Sequence of chain 1.B:
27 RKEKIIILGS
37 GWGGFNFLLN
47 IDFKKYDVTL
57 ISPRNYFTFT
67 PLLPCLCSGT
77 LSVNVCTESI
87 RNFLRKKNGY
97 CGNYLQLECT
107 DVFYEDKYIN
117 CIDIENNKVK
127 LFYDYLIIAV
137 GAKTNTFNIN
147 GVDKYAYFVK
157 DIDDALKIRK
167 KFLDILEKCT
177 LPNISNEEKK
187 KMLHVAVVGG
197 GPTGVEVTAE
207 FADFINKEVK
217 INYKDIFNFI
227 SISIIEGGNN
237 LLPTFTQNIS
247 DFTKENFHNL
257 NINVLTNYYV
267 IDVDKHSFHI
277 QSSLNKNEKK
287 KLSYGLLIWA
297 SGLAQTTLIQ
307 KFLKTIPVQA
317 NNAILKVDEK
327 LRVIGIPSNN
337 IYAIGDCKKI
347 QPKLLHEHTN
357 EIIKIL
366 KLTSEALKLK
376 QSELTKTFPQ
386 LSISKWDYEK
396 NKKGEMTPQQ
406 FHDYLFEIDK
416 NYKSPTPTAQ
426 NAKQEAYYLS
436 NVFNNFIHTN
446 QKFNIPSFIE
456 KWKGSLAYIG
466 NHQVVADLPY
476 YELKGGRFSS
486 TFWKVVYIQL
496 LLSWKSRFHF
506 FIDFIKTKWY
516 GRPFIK

Sequence of chain 1.A:
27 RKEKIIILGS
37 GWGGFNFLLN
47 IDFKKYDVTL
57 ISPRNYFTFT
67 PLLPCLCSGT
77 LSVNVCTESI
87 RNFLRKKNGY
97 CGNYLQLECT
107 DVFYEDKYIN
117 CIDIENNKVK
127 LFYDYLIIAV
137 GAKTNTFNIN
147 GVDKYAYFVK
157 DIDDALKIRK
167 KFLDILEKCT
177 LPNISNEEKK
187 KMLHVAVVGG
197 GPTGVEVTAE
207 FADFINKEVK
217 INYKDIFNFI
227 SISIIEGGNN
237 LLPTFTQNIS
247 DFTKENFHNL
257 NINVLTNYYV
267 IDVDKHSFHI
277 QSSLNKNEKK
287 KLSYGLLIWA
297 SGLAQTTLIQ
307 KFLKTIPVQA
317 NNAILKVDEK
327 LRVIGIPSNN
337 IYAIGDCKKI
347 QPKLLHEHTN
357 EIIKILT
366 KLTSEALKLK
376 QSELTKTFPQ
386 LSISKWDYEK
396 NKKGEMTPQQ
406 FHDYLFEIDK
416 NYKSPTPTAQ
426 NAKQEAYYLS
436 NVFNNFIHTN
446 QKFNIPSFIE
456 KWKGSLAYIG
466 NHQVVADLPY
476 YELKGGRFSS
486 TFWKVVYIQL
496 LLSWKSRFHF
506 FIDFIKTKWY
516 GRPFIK

Binding-site contacts:
Ligand atom C17 contacts residue TYR515 of chain 1.A at 3.6 Å (hydrophobic).
Ligand atom C2 contacts residue PHE506 of chain 1.B at 4.0 Å (hydrophobic).
Ligand atom C12 contacts residue TYR515 of chain 1.A at 4.1 Å (hydrophobic).
Ligand atom C14 contacts residue TRP499 of chain 1.B at 4.5 Å (hydrophobic).
Ligand atom C13 contacts residue TRP499 of chain 1.B at 4.0 Å (hydrophobic).
Ligand atom O15 contacts residue TRP499 of chain 1.B at 3.5 Å.
Ligand atom C10 contacts residue PHE503 of chain 1.B at 3.8 Å (hydrophobic).
Ligand atom C11 contacts residue TYR515 of chain 1.A at 3.5 Å (hydrophobic).
Ligand atom C7 contacts residue ILE493 of chain 1.B at 3.6 Å (hydrophobic).
Ligand atom C3 contacts residue PHE506 of chain 1.B at 3.8 Å (hydrophobic).
Ligand atom C10 contacts residue TRP499 of chain 1.B at 4.3 Å (hydrophobic).
Ligand atom C5 contacts residue PHE506 of chain 1.B at 3.6 Å (hydrophobic).
Ligand atom C17 contacts residue TRP499 of chain 1.B at 3.9 Å (hydrophobic).
Ligand atom C10 contacts residue ARG502 of chain 1.B at 4.3 Å.
Ligand atom O15 contacts residue TYR515 of chain 1.A at 3.9 Å.
Ligand atom C20 contacts residue TRP514 of chain 1.A at 4.3 Å (hydrophobic).
Ligand atom C19 contacts residue TYR515 of chain 1.A at 3.9 Å (hydrophobic).
Ligand atom C10 contacts residue TYR515 of chain 1.A at 4.5 Å (hydrophobic).
Ligand atom C20 contacts residue TYR515 of chain 1.A at 4.5 Å (hydrophobic).
Ligand atom C16 contacts residue TYR515 of chain 1.A at 2.7 Å (hydrophobic).
Ligand atom C16 contacts residue TRP499 of chain 1.B at 3.6 Å (hydrophobic).
Ligand atom O18 contacts residue TRP499 of chain 1.B at 4.3 Å.
Ligand atom C7 contacts residue ARG502 of chain 1.B at 4.0 Å.
Ligand atom C11 contacts residue PHE503 of chain 1.B at 4.3 Å (hydrophobic).
Ligand atom C5 contacts residue PHE503 of chain 1.B at 4.3 Å (hydrophobic).
Ligand atom C12 contacts residue TRP499 of chain 1.B at 3.5 Å (hydrophobic).
Ligand atom C6 contacts residue PHE506 of chain 1.B at 4.4 Å (hydrophobic).
Ligand atom O18 contacts residue TYR515 of chain 1.A at 3.3 Å (h-bond).
Ligand atom C1 contacts residue PHE506 of chain 1.B at 4.1 Å (hydrophobic).
Ligand atom C11 contacts residue TRP499 of chain 1.B at 3.7 Å (hydrophobic).
Ligand atom C3 contacts residue PHE503 of chain 1.B at 4.0 Å (hydrophobic).
Ligand atom C3 contacts residue ILE507 of chain 1.B at 4.3 Å (hydrophobic).
Ligand atom C7 contacts residue PHE506 of chain 1.B at 4.0 Å (hydrophobic).

The small molecule below binds the protein below.
Small molecule (SMILES): COCCOCCOCCOc1ccc(C(C)(C)CC(C)(C)C)cc1